Sequence of chain 1.B:
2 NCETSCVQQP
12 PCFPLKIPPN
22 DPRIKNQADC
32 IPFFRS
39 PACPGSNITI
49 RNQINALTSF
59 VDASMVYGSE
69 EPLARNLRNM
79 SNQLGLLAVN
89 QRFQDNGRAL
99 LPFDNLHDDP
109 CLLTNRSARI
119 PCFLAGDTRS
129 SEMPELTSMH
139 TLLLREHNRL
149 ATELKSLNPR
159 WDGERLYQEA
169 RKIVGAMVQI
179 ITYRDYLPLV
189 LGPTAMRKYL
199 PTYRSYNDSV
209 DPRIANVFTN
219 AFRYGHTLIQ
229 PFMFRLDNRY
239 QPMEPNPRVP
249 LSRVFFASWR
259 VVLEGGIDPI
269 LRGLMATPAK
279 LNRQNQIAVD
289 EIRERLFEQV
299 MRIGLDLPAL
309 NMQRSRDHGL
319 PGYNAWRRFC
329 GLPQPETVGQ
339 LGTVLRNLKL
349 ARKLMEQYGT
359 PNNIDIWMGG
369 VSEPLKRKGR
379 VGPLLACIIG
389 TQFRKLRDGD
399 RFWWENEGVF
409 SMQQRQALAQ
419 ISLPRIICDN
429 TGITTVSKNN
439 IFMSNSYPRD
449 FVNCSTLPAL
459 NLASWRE

Binding-site contacts:
Ligand atom C5 contacts residue LYS196 of chain 1.B at 3.9 Å.
Ligand atom C2 contacts residue LYS196 of chain 1.B at 3.6 Å.
Ligand atom O2 contacts residue BMA1 of chain 1.F at 3.3 Å (h-bond).
Ligand atom C1 contacts residue LYS196 of chain 1.B at 2.8 Å.
Ligand atom C1 contacts residue BMA1 of chain 1.F at 2.9 Å.
Ligand atom C4 contacts residue LYS196 of chain 1.B at 4.1 Å.
Ligand atom C6 contacts residue LYS196 of chain 1.B at 3.3 Å.
Ligand atom O2 contacts residue LYS196 of chain 1.B at 3.2 Å (salt-bridge).
Ligand atom C3 contacts residue BMA1 of chain 1.F at 3.6 Å.
Ligand atom O3 contacts residue BMA1 of chain 1.F at 4.4 Å.
Ligand atom O6 contacts residue LYS196 of chain 1.B at 4.3 Å.
Ligand atom C2 contacts residue BMA1 of chain 1.F at 2.5 Å.
Ligand atom O5 contacts residue LYS196 of chain 1.B at 3.6 Å.
Ligand atom C3 contacts residue LYS196 of chain 1.B at 4.5 Å.
Ligand atom O5 contacts residue BMA1 of chain 1.F at 3.4 Å.

This small molecule binds to this protein.
Small molecule (SMILES): OC[C@H]1O[C@H](O)[C@@H](O)[C@@H](O)[C@@H]1O